Sequence of chain 1.C:
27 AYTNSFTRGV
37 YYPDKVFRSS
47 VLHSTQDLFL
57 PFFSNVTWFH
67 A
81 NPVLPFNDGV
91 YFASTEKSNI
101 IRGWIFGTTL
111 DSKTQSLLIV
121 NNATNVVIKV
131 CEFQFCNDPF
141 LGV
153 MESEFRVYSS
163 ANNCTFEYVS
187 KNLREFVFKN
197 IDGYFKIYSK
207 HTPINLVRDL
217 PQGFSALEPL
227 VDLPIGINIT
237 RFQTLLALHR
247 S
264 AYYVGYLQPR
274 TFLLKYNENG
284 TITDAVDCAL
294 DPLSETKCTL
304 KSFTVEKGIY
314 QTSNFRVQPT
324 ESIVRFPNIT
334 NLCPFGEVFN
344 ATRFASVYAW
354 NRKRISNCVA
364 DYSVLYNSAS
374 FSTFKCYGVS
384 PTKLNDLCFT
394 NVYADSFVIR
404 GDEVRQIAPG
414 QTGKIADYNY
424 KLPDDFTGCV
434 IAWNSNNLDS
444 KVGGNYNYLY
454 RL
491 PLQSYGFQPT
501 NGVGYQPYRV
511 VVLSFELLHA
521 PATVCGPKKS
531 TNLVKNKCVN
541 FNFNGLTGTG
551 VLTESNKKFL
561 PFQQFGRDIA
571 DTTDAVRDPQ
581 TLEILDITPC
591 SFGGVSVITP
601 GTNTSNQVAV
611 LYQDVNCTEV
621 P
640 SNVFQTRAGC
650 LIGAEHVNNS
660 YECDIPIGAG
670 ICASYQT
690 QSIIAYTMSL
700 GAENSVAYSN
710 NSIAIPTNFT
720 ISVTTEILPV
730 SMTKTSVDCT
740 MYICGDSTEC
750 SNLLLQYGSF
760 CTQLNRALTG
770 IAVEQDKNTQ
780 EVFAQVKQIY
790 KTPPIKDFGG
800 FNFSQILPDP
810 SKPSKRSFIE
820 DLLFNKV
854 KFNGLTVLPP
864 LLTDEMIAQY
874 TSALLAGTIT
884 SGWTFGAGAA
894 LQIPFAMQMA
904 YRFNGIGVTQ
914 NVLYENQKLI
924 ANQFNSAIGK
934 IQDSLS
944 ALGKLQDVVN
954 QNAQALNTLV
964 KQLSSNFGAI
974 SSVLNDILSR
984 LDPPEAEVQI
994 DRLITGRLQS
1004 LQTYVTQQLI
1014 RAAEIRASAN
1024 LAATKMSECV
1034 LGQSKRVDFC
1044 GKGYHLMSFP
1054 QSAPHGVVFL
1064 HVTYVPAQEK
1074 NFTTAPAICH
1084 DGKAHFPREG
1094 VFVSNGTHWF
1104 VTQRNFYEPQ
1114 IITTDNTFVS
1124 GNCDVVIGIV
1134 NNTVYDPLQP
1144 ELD

Sequence of chain 1.A:
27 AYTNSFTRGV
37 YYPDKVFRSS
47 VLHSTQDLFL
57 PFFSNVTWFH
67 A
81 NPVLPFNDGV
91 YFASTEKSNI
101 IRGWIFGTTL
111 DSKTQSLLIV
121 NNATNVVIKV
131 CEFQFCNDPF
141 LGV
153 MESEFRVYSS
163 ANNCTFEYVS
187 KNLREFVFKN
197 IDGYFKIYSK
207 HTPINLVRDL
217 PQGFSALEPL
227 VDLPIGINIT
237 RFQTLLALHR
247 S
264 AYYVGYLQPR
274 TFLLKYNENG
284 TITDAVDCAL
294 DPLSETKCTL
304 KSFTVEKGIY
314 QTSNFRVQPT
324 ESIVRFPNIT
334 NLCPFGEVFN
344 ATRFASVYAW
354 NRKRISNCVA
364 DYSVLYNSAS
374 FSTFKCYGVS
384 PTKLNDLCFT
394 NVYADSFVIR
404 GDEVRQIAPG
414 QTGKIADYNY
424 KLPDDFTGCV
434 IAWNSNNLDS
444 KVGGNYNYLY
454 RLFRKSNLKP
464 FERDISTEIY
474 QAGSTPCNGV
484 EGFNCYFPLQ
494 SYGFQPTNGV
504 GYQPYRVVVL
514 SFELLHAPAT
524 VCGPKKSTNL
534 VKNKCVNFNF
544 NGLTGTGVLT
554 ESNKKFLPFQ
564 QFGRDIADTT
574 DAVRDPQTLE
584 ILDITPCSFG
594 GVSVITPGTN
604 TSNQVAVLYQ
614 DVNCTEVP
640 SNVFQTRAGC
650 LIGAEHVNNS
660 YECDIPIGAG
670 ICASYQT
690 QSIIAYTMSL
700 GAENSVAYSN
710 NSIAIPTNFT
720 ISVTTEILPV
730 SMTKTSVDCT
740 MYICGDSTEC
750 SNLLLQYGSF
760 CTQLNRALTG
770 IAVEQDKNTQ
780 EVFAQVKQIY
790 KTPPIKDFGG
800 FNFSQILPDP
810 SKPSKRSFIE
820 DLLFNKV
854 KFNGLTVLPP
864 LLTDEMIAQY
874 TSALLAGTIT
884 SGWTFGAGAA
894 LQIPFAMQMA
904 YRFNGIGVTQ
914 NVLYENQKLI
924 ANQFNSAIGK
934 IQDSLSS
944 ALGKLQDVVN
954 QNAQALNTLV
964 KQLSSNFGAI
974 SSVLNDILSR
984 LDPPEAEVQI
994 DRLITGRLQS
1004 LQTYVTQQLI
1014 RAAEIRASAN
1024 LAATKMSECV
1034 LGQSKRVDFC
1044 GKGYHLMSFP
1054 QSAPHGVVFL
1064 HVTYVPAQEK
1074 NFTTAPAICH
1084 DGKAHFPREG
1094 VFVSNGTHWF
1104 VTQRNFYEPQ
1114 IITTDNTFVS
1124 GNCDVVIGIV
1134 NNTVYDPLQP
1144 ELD

Binding-site contacts:
Ligand atom C1 contacts residue ASP796 of chain 1.A at 4.1 Å.
Ligand atom O7 contacts residue ILE1130 of chain 1.C at 4.5 Å.
Ligand atom O7 contacts residue GLY1131 of chain 1.C at 4.0 Å.
Ligand atom C1 contacts residue ASN709 of chain 1.C at 1.4 Å.
Ligand atom C3 contacts residue ASN709 of chain 1.C at 3.8 Å.
Ligand atom C7 contacts residue ASN709 of chain 1.C at 3.4 Å.
Ligand atom O7 contacts residue ASN709 of chain 1.C at 4.2 Å.
Ligand atom C2 contacts residue ASN709 of chain 1.C at 2.4 Å.
Ligand atom C5 contacts residue ASN709 of chain 1.C at 3.7 Å.
Ligand atom O5 contacts residue ASP796 of chain 1.A at 3.9 Å.
Ligand atom C8 contacts residue ASN709 of chain 1.C at 3.6 Å.
Ligand atom C4 contacts residue ASN709 of chain 1.C at 4.2 Å.
Ligand atom N2 contacts residue ASN709 of chain 1.C at 2.8 Å (h-bond).
Ligand atom O5 contacts residue ASN709 of chain 1.C at 2.4 Å (h-bond).

The protein below binds the small molecule below.
Small molecule (SMILES): CC(=O)N[C@H]1[C@H](O[C@H]2[C@H](O)[C@@H](NC(C)=O)CO[C@@H]2CO)O[C@H](CO)[C@@H](O)[C@@H]1O